A small-molecule ligand and the protein it binds are described below.
Small molecule (SMILES): CC(=O)N[C@H]1[C@H](O[C@H]2[C@H](O)[C@@H](NC(C)=O)CO[C@@H]2CO)O[C@H](CO)[C@@H](O[C@@H]2O[C@H](CO)[C@@H](O)[C@H](O)[C@@H]2O)[C@@H]1O

Sequence of chain 1.C:
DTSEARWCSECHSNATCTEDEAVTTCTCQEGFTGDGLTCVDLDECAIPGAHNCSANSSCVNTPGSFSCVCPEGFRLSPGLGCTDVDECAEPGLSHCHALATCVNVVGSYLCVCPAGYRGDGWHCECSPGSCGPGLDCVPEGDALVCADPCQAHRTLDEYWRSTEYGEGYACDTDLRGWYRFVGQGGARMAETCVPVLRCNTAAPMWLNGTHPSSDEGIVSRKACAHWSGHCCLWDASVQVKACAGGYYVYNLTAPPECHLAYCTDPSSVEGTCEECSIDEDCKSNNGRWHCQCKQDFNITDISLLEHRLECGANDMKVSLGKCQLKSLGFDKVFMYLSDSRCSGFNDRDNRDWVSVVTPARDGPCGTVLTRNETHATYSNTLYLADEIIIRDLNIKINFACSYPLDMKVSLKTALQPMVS

Binding-site contacts:
Ligand atom O6 contacts residue PHE98 of chain 1.C at 4.1 Å.
Ligand atom O7 contacts residue ASN80 of chain 1.C at 3.4 Å (h-bond).
Ligand atom C1 contacts residue ASN80 of chain 1.C at 1.4 Å.
Ligand atom O5 contacts residue ASP108 of chain 1.C at 3.8 Å.
Ligand atom O2 contacts residue ASP108 of chain 1.C at 3.6 Å (salt-bridge).
Ligand atom C2 contacts residue ASN80 of chain 1.C at 2.4 Å.
Ligand atom C6 contacts residue CYS106 of chain 1.C at 3.5 Å (hydrophobic).
Ligand atom O7 contacts residue CYS106 of chain 1.C at 3.1 Å (h-bond).
Ligand atom O7 contacts residue GLY105 of chain 1.C at 4.2 Å.
Ligand atom C3 contacts residue ASP108 of chain 1.C at 3.8 Å.
Ligand atom C5 contacts residue ASN80 of chain 1.C at 3.6 Å.
Ligand atom C1 contacts residue CYS106 of chain 1.C at 4.2 Å (hydrophobic).
Ligand atom C3 contacts residue CYS106 of chain 1.C at 4.3 Å (hydrophobic).
Ligand atom O4 contacts residue ASP108 of chain 1.C at 3.2 Å (salt-bridge).
Ligand atom C8 contacts residue ALA79 of chain 1.C at 3.7 Å (hydrophobic).
Ligand atom C5 contacts residue ASP108 of chain 1.C at 3.9 Å.
Ligand atom C6 contacts residue THR107 of chain 1.C at 3.8 Å.
Ligand atom O4 contacts residue THR107 of chain 1.C at 4.2 Å.
Ligand atom C4 contacts residue ASP108 of chain 1.C at 4.0 Å.
Ligand atom C6 contacts residue PHE98 of chain 1.C at 4.1 Å (hydrophobic).
Ligand atom N2 contacts residue ASN80 of chain 1.C at 2.9 Å (h-bond).
Ligand atom C8 contacts residue ASN80 of chain 1.C at 4.2 Å.
Ligand atom C3 contacts residue ASN80 of chain 1.C at 3.7 Å.
Ligand atom C5 contacts residue CYS106 of chain 1.C at 3.4 Å (hydrophobic).
Ligand atom C7 contacts residue SER78 of chain 1.C at 4.0 Å.
Ligand atom C8 contacts residue SER78 of chain 1.C at 4.0 Å.
Ligand atom O7 contacts residue SER78 of chain 1.C at 3.2 Å (h-bond).
Ligand atom C4 contacts residue ASN80 of chain 1.C at 4.1 Å.
Ligand atom C4 contacts residue CYS106 of chain 1.C at 4.3 Å (hydrophobic).
Ligand atom C5 contacts residue THR107 of chain 1.C at 3.8 Å.
Ligand atom O3 contacts residue ASP108 of chain 1.C at 3.9 Å.
Ligand atom O2 contacts residue THR107 of chain 1.C at 4.3 Å.
Ligand atom N2 contacts residue PHE98 of chain 1.C at 4.4 Å.
Ligand atom O3 contacts residue CYS106 of chain 1.C at 3.6 Å.
Ligand atom C7 contacts residue CYS106 of chain 1.C at 4.2 Å (hydrophobic).
Ligand atom O5 contacts residue ASN80 of chain 1.C at 2.2 Å (h-bond).
Ligand atom C2 contacts residue CYS106 of chain 1.C at 4.1 Å (hydrophobic).
Ligand atom O5 contacts residue CYS106 of chain 1.C at 3.5 Å (h-bond).
Ligand atom C7 contacts residue ASN80 of chain 1.C at 3.4 Å.
Ligand atom C1 contacts residue ASP108 of chain 1.C at 4.1 Å.